The small molecule below binds the protein below.
Small molecule (SMILES): C[C@@H](O)[C@H](NC(=O)c1ccc(C#CC#Cc2ccccc2)cc1)C(=O)NO

Binding-site contacts:
Ligand atom C18 contacts residue SER213 of chain 1.A at 3.6 Å.
Ligand atom O01 contacts residue HIS240 of chain 1.A at 2.8 Å (h-bond).
Ligand atom O01 contacts residue HIS81 of chain 1.A at 3.5 Å (h-bond).
Ligand atom C24 contacts residue SER213 of chain 1.A at 3.7 Å.
Ligand atom C13 contacts residue ALA209 of chain 1.A at 3.9 Å (hydrophobic).
Ligand atom N03 contacts residue GLU80 of chain 1.A at 3.0 Å (salt-bridge).
Ligand atom C17 contacts residue SER213 of chain 1.A at 3.7 Å.
Ligand atom C26 contacts residue LYS241 of chain 1.A at 3.5 Å.
Ligand atom C16 contacts residue GLY212 of chain 1.A at 3.8 Å.
Ligand atom C02 contacts residue ASP244 of chain 1.A at 3.6 Å.
Ligand atom C24 contacts residue VAL219 of chain 1.A at 3.9 Å (hydrophobic).
Ligand atom N03 contacts residue ZN1 of chain 1.E at 3.0 Å.
Ligand atom C11 contacts residue ALA217 of chain 1.A at 3.8 Å (hydrophobic).
Ligand atom C05 contacts residue THR193 of chain 1.A at 3.5 Å.
Ligand atom C26 contacts residue ASP244 of chain 1.A at 3.7 Å.
Ligand atom O01 contacts residue ASP244 of chain 1.A at 3.4 Å (salt-bridge).
Ligand atom C18 contacts residue GLY212 of chain 1.A at 3.5 Å.
Ligand atom O01 contacts residue ZN1 of chain 1.E at 2.0 Å.
Ligand atom C18 contacts residue ILE200 of chain 1.A at 3.7 Å (hydrophobic).
Ligand atom N06 contacts residue THR193 of chain 1.A at 2.9 Å (h-bond).
Ligand atom O04 contacts residue GLU80 of chain 1.A at 2.4 Å (salt-bridge).
Ligand atom C19 contacts residue GLY212 of chain 1.A at 3.7 Å.
Ligand atom C17 contacts residue GLY212 of chain 1.A at 3.5 Å.
Ligand atom O04 contacts residue HIS81 of chain 1.A at 3.4 Å (h-bond).
Ligand atom N03 contacts residue ASP244 of chain 1.A at 3.7 Å.
Ligand atom N03 contacts residue HIS267 of chain 1.A at 2.8 Å (h-bond).
Ligand atom C10 contacts residue PHE194 of chain 1.A at 3.4 Å (hydrophobic).
Ligand atom C16 contacts residue ILE200 of chain 1.A at 3.7 Å (hydrophobic).
Ligand atom C10 contacts residue THR193 of chain 1.A at 3.3 Å.
Ligand atom O04 contacts residue ZN1 of chain 1.E at 2.3 Å.
Ligand atom O04 contacts residue ASP244 of chain 1.A at 2.9 Å (salt-bridge).
Ligand atom O04 contacts residue HIS267 of chain 1.A at 2.9 Å (h-bond).
Ligand atom O27 contacts residue PHE194 of chain 1.A at 3.0 Å (h-bond).
Ligand atom N03 contacts residue MET65 of chain 1.A at 3.6 Å.
Ligand atom C02 contacts residue ZN1 of chain 1.E at 2.8 Å.
Ligand atom C15 contacts residue ILE200 of chain 1.A at 3.8 Å (hydrophobic).
Ligand atom C17 contacts residue ILE200 of chain 1.A at 3.6 Å (hydrophobic).
Ligand atom C02 contacts residue THR193 of chain 1.A at 3.2 Å.
Ligand atom N06 contacts residue PHE194 of chain 1.A at 3.8 Å.
Ligand atom O01 contacts residue THR193 of chain 1.A at 2.5 Å (h-bond).

Sequence of chain 1.A:
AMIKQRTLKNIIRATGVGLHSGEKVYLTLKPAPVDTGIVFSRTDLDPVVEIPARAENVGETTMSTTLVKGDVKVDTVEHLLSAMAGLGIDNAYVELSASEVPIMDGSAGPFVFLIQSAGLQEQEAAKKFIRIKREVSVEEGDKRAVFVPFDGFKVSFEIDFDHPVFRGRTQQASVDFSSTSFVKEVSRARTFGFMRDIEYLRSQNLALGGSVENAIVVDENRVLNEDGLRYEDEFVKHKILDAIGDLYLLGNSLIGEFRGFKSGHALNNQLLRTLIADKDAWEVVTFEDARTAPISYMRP